Binding-site contacts:
Ligand atom CAD contacts residue TYR231 of chain 1.B at 2.8 Å (hydrophobic).
Ligand atom O1A contacts residue HIS275 of chain 1.B at 3.0 Å.
Ligand atom NA contacts residue HIS275 of chain 1.B at 2.8 Å (h-bond).
Ligand atom ND contacts residue ASP222 of chain 1.B at 3.4 Å (salt-bridge).
Ligand atom C1A contacts residue HIS275 of chain 1.B at 3.2 Å.
Ligand atom CGD contacts residue ARG269 of chain 1.B at 3.1 Å.
Ligand atom CBA contacts residue SER289 of chain 1.B at 3.1 Å.
Ligand atom OB contacts residue HIS305 of chain 1.B at 2.9 Å (h-bond).
Ligand atom CBC contacts residue SER221 of chain 1.B at 3.0 Å.
Ligand atom CMC contacts residue SER221 of chain 1.B at 3.2 Å.
Ligand atom O2D contacts residue TYR231 of chain 1.B at 3.2 Å (h-bond).
Ligand atom C4D contacts residue HIS275 of chain 1.B at 3.4 Å.
Ligand atom O2A contacts residue THR287 of chain 1.B at 2.9 Å (h-bond).
Ligand atom CMD contacts residue SER272 of chain 1.B at 3.3 Å.
Ligand atom CGA contacts residue SER289 of chain 1.B at 3.0 Å.
Ligand atom NA contacts residue ASP222 of chain 1.B at 3.5 Å (salt-bridge).
Ligand atom NC contacts residue ASP222 of chain 1.B at 2.7 Å (salt-bridge).
Ligand atom O1D contacts residue ARG269 of chain 1.B at 2.5 Å (salt-bridge).
Ligand atom OC contacts residue TYR278 of chain 1.B at 3.1 Å.
Ligand atom CAA contacts residue ARG237 of chain 1.B at 3.4 Å.
Ligand atom C1C contacts residue ASP222 of chain 1.B at 3.1 Å.
Ligand atom C4C contacts residue ASP222 of chain 1.B at 3.3 Å.
Ligand atom O2D contacts residue ARG269 of chain 1.B at 2.8 Å (salt-bridge).
Ligand atom ND contacts residue HIS275 of chain 1.B at 3.2 Å.
Ligand atom C3C contacts residue SER221 of chain 1.B at 3.2 Å.
Ligand atom O2A contacts residue MET288 of chain 1.B at 3.2 Å.
Ligand atom CAC contacts residue CYS35 of chain 1.B at 3.0 Å (hydrophobic).
Ligand atom CGA contacts residue THR287 of chain 1.B at 3.0 Å.
Ligand atom O2A contacts residue SER289 of chain 1.B at 2.3 Å (h-bond).
Ligand atom OC contacts residue ASP222 of chain 1.B at 3.3 Å.
Ligand atom CMC contacts residue ARG486 of chain 1.B at 3.4 Å.
Ligand atom CBB contacts residue MET189 of chain 1.B at 3.3 Å (hydrophobic).
Ligand atom O1A contacts residue THR287 of chain 1.B at 2.8 Å (h-bond).
Ligand atom C4A contacts residue HIS275 of chain 1.B at 3.1 Å.
Ligand atom CHA contacts residue TYR231 of chain 1.B at 3.4 Å (hydrophobic).
Ligand atom O1D contacts residue VAL271 of chain 1.B at 3.1 Å.
Ligand atom CBC contacts residue CYS35 of chain 1.B at 1.7 Å (hydrophobic).
Ligand atom O1D contacts residue SER272 of chain 1.B at 3.2 Å (h-bond).
Ligand atom CAA contacts residue SER289 of chain 1.B at 3.1 Å.
Ligand atom C2C contacts residue SER221 of chain 1.B at 3.1 Å.

Sequence of chain 1.B:
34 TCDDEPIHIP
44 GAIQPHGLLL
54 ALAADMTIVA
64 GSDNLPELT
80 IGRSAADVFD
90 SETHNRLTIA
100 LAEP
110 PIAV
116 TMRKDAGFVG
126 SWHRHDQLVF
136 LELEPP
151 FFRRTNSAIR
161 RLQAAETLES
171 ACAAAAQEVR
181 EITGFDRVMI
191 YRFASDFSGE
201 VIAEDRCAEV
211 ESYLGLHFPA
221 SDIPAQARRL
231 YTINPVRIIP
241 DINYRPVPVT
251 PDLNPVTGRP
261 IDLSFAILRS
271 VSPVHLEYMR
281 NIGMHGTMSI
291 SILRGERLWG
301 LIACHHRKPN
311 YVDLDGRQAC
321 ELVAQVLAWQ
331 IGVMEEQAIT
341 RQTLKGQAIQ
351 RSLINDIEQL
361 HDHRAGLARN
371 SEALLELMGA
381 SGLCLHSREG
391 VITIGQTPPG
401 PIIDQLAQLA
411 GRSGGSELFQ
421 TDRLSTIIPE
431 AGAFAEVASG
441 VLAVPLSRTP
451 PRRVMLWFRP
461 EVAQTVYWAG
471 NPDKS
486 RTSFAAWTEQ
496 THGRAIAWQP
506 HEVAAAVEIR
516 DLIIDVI

The small molecule below binds the protein below.
Small molecule (SMILES): C=CC1=C(C)/C(=C/c2[nH]c(/C=C3\N=C(/C=C4\NC(=O)C(C)=C4C=C)C(C)=C3CCC(=O)O)c(CCC(=O)O)c2C)NC1=O